Binding-site contacts:
Ligand atom O5 contacts residue LYS554 of chain 1.A at 3.3 Å (salt-bridge).
Ligand atom O7 contacts residue ASN278 of chain 1.B at 3.8 Å.
Ligand atom C2 contacts residue ASN278 of chain 1.B at 2.5 Å.
Ligand atom O7 contacts residue GLU277 of chain 1.B at 3.6 Å (salt-bridge).
Ligand atom O5 contacts residue ASN278 of chain 1.B at 2.4 Å (h-bond).
Ligand atom C3 contacts residue ASN278 of chain 1.B at 3.8 Å.
Ligand atom C1 contacts residue LYS554 of chain 1.A at 4.0 Å.
Ligand atom N2 contacts residue ASN276 of chain 1.B at 4.4 Å.
Ligand atom C6 contacts residue LYS554 of chain 1.A at 4.1 Å.
Ligand atom C7 contacts residue ASN278 of chain 1.B at 3.5 Å.
Ligand atom O6 contacts residue LYS554 of chain 1.A at 4.3 Å.
Ligand atom N2 contacts residue ASN278 of chain 1.B at 2.9 Å (h-bond).
Ligand atom C1 contacts residue ASN278 of chain 1.B at 1.4 Å.
Ligand atom C7 contacts residue ASN276 of chain 1.B at 4.2 Å.
Ligand atom C4 contacts residue ASN278 of chain 1.B at 4.2 Å.
Ligand atom C7 contacts residue GLU277 of chain 1.B at 4.3 Å.
Ligand atom C5 contacts residue LYS554 of chain 1.A at 4.3 Å.
Ligand atom C5 contacts residue ASN278 of chain 1.B at 3.7 Å.
Ligand atom C8 contacts residue ASN276 of chain 1.B at 4.0 Å.

Sequence of chain 1.A:
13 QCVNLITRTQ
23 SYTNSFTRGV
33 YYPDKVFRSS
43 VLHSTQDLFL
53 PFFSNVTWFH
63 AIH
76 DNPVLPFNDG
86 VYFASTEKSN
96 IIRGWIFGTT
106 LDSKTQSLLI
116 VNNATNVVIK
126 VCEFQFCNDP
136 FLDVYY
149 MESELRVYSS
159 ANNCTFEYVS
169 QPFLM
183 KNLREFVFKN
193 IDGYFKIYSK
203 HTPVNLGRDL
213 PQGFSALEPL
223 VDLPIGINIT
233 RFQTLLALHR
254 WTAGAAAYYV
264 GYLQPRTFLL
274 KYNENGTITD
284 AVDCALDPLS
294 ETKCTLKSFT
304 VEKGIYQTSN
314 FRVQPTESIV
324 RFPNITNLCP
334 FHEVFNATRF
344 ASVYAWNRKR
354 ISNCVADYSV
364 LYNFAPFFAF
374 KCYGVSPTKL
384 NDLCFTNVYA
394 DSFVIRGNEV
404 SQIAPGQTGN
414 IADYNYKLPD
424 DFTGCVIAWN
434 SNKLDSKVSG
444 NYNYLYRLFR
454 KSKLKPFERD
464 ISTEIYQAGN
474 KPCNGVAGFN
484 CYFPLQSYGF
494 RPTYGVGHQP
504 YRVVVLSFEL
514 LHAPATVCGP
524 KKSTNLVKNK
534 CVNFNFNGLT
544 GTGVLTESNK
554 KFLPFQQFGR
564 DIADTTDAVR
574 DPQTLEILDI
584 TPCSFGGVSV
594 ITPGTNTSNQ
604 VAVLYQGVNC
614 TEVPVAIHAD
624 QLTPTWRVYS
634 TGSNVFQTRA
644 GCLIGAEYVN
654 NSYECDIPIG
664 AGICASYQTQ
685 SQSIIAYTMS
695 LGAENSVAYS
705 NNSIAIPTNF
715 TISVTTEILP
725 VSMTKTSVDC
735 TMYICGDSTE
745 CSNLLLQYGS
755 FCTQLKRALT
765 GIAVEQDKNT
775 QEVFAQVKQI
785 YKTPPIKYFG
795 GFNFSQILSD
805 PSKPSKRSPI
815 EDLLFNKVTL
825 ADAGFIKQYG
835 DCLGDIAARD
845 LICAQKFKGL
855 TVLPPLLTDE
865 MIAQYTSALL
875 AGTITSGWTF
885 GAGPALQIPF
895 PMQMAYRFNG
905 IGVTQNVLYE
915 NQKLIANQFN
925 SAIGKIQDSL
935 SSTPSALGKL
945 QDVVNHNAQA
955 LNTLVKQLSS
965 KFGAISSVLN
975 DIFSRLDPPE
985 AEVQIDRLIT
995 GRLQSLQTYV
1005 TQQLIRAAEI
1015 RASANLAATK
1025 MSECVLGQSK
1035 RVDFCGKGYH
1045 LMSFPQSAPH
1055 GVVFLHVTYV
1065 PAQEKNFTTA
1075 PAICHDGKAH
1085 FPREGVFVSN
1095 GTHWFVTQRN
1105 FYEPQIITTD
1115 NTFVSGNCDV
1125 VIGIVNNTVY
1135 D

Sequence of chain 1.B:
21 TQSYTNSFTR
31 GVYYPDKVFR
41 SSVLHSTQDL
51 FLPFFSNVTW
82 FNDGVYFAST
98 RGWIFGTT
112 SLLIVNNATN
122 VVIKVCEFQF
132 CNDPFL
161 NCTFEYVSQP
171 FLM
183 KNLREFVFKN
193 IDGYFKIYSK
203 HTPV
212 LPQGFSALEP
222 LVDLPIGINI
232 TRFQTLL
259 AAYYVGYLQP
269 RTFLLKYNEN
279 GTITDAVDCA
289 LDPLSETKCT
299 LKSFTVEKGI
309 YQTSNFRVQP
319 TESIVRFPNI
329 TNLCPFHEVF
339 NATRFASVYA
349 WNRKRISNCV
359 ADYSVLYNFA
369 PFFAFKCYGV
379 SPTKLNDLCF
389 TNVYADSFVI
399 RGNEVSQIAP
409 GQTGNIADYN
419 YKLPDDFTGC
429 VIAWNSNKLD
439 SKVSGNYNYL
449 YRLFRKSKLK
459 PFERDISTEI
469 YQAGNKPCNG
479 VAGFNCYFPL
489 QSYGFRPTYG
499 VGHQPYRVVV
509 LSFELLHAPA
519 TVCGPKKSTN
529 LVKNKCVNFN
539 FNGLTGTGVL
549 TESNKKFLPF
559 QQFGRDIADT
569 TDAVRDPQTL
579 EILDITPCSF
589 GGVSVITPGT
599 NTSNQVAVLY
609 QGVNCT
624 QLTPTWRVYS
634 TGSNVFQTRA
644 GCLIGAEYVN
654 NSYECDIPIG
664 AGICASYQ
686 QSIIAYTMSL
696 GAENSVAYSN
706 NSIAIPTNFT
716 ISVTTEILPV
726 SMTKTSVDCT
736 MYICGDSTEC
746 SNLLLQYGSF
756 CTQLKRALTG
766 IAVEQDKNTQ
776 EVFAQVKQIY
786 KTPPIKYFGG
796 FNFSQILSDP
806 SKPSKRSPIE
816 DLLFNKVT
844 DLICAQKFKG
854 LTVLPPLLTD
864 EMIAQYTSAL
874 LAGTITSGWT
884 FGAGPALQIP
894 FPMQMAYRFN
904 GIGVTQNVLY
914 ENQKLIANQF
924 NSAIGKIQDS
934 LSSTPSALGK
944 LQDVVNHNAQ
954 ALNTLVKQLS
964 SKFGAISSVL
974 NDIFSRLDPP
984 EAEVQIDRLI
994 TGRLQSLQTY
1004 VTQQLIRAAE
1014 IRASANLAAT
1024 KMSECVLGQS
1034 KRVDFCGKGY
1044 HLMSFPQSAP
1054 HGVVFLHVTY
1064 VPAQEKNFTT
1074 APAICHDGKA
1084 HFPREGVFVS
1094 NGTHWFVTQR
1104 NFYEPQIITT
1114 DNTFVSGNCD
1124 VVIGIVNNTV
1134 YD

A small-molecule ligand and the protein it binds are described below.
Small molecule (SMILES): CC(=O)N[C@@H]1[C@@H](O)[C@H](O)[C@@H](CO)O[C@H]1O